Sequence of chain 59.D:
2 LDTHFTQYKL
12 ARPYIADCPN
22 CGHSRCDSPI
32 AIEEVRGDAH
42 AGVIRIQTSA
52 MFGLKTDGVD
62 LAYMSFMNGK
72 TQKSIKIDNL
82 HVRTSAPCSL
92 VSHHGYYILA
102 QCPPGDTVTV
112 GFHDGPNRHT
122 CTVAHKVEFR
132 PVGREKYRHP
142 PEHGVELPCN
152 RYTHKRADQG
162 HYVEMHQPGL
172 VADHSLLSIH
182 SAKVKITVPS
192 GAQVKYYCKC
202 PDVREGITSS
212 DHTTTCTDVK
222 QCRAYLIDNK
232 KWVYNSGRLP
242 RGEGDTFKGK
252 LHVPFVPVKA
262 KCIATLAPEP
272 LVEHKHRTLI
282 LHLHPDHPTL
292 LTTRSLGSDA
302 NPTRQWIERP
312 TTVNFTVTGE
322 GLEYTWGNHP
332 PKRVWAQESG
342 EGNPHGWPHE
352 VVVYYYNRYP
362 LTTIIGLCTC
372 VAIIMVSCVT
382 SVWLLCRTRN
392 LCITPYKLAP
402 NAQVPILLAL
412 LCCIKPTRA

This small molecule binds to this protein.
Small molecule (SMILES): O=C(O)[C@@H]1O[C@H](O[C@H]2[C@@H](OS(=O)(=O)O)O[C@@H](O)[C@H](NS(=O)(=O)O)[C@H]2O)[C@@H](OS(=O)(=O)O)[C@H](O)[C@@H]1O

Binding-site contacts:
Ligand atom SAG contacts residue ARG157 of chain 59.D at 3.6 Å (salt-bridge).
Ligand atom C6 contacts residue HIS94 of chain 59.D at 3.9 Å.
Ligand atom O5 contacts residue ARG157 of chain 59.D at 3.8 Å.
Ligand atom O3 contacts residue ALA158 of chain 59.D at 3.0 Å (h-bond).
Ligand atom O6A contacts residue LEU62 of chain 59.D at 3.4 Å.
Ligand atom OBI contacts residue LYS156 of chain 59.D at 4.0 Å.
Ligand atom O3 contacts residue LYS156 of chain 59.D at 3.0 Å.
Ligand atom OAH contacts residue LEU2 of chain 59.D at 2.8 Å (h-bond).
Ligand atom C6 contacts residue SER93 of chain 59.D at 4.0 Å.
Ligand atom O5 contacts residue HIS155 of chain 59.D at 3.6 Å.
Ligand atom OAF contacts residue ALA158 of chain 59.D at 3.3 Å.
Ligand atom O6B contacts residue LYS156 of chain 59.D at 3.3 Å.
Ligand atom O6B contacts residue HIS155 of chain 59.D at 3.3 Å (h-bond).
Ligand atom O5B contacts residue LYS156 of chain 59.D at 3.3 Å.
Ligand atom C3 contacts residue ALA158 of chain 59.D at 4.0 Å (hydrophobic).
Ligand atom C4 contacts residue LYS156 of chain 59.D at 4.0 Å.
Ligand atom OAH contacts residue ASP3 of chain 59.D at 4.0 Å.
Ligand atom O3 contacts residue ARG157 of chain 59.D at 3.3 Å (salt-bridge).
Ligand atom O6B contacts residue HIS94 of chain 59.D at 4.0 Å.
Ligand atom O4 contacts residue HIS155 of chain 59.D at 3.5 Å (h-bond).
Ligand atom O4 contacts residue SER93 of chain 59.D at 3.0 Å (h-bond).
Ligand atom C3 contacts residue ARG157 of chain 59.D at 3.7 Å.
Ligand atom C5 contacts residue LEU62 of chain 59.D at 3.8 Å (hydrophobic).
Ligand atom O4 contacts residue LYS156 of chain 59.D at 3.5 Å.
Ligand atom C5 contacts residue HIS155 of chain 59.D at 4.0 Å.
Ligand atom O6A contacts residue SER93 of chain 59.D at 3.2 Å.
Ligand atom O6B contacts residue ARG157 of chain 59.D at 3.3 Å (salt-bridge).
Ligand atom C2 contacts residue ALA158 of chain 59.D at 3.7 Å (hydrophobic).
Ligand atom C3 contacts residue LYS156 of chain 59.D at 4.0 Å.
Ligand atom OAH contacts residue THR4 of chain 59.D at 3.7 Å.
Ligand atom O6A contacts residue HIS94 of chain 59.D at 3.2 Å (h-bond).
Ligand atom O6A contacts residue HIS155 of chain 59.D at 3.8 Å.
Ligand atom C6 contacts residue HIS155 of chain 59.D at 3.4 Å.
Ligand atom C6 contacts residue LEU62 of chain 59.D at 3.5 Å (hydrophobic).
Ligand atom OAF contacts residue ARG157 of chain 59.D at 2.8 Å (salt-bridge).
Ligand atom O5 contacts residue LYS156 of chain 59.D at 3.4 Å.
Ligand atom OAF contacts residue THR4 of chain 59.D at 2.9 Å (h-bond).
Ligand atom OAH contacts residue ARG157 of chain 59.D at 3.1 Å (salt-bridge).
Ligand atom SAG contacts residue THR4 of chain 59.D at 3.9 Å.
Ligand atom O6B contacts residue LEU62 of chain 59.D at 4.0 Å.